Binding-site contacts:
Ligand atom C1P contacts residue HIS162 of chain 1.C at 2.8 Å.
Ligand atom P contacts residue ARG293 of chain 1.C at 3.5 Å.
Ligand atom C1 contacts residue ARG293 of chain 1.C at 3.6 Å.
Ligand atom O3P contacts residue PHE456 of chain 1.C at 4.0 Å.
Ligand atom O2P contacts residue THR295 of chain 1.C at 4.1 Å.
Ligand atom O1 contacts residue THR295 of chain 1.C at 2.9 Å (h-bond).
Ligand atom P contacts residue ARG450 of chain 1.C at 3.4 Å.
Ligand atom O3P contacts residue CYS294 of chain 1.C at 3.8 Å.
Ligand atom O2 contacts residue ARG293 of chain 1.C at 4.0 Å.
Ligand atom C1P contacts residue ARG293 of chain 1.C at 2.8 Å.
Ligand atom C1 contacts residue THR295 of chain 1.C at 4.0 Å.
Ligand atom O1P contacts residue HIS162 of chain 1.C at 3.8 Å.
Ligand atom C1 contacts residue HIS162 of chain 1.C at 3.5 Å.
Ligand atom C1P contacts residue THR295 of chain 1.C at 4.3 Å.
Ligand atom O2P contacts residue ARG111 of chain 1.C at 3.4 Å (salt-bridge).
Ligand atom O3P contacts residue THR295 of chain 1.C at 4.4 Å.
Ligand atom O2P contacts residue ARG293 of chain 1.C at 2.5 Å (salt-bridge).
Ligand atom C1P contacts residue ARG111 of chain 1.C at 3.7 Å.
Ligand atom O2P contacts residue ARG450 of chain 1.C at 3.3 Å (salt-bridge).
Ligand atom O3P contacts residue ARG450 of chain 1.C at 3.3 Å (salt-bridge).
Ligand atom O2 contacts residue CYS294 of chain 1.C at 3.3 Å (h-bond).
Ligand atom O1 contacts residue CYS294 of chain 1.C at 2.9 Å (h-bond).
Ligand atom O2 contacts residue ASN161 of chain 1.C at 3.3 Å (h-bond).
Ligand atom O2P contacts residue GLY448 of chain 1.C at 4.1 Å.
Ligand atom C1 contacts residue CYS294 of chain 1.C at 3.5 Å (hydrophobic).
Ligand atom P contacts residue ARG111 of chain 1.C at 3.2 Å.
Ligand atom O1 contacts residue ARG293 of chain 1.C at 3.7 Å.
Ligand atom O1P contacts residue ARG111 of chain 1.C at 2.5 Å (salt-bridge).
Ligand atom C1 contacts residue NAD1 of chain 1.M at 4.2 Å.
Ligand atom C1 contacts residue ASN161 of chain 1.C at 4.3 Å.
Ligand atom P contacts residue HIS162 of chain 1.C at 4.0 Å.
Ligand atom O3P contacts residue NAD1 of chain 1.M at 4.4 Å.
Ligand atom O2 contacts residue NAD1 of chain 1.M at 3.1 Å.
Ligand atom O1P contacts residue ARG450 of chain 1.C at 3.1 Å (salt-bridge).
Ligand atom O1 contacts residue NAD1 of chain 1.M at 4.3 Å.
Ligand atom O2 contacts residue HIS162 of chain 1.C at 3.4 Å (h-bond).
Ligand atom O1P contacts residue ASN165 of chain 1.C at 4.0 Å.

Sequence of chain 1.C:
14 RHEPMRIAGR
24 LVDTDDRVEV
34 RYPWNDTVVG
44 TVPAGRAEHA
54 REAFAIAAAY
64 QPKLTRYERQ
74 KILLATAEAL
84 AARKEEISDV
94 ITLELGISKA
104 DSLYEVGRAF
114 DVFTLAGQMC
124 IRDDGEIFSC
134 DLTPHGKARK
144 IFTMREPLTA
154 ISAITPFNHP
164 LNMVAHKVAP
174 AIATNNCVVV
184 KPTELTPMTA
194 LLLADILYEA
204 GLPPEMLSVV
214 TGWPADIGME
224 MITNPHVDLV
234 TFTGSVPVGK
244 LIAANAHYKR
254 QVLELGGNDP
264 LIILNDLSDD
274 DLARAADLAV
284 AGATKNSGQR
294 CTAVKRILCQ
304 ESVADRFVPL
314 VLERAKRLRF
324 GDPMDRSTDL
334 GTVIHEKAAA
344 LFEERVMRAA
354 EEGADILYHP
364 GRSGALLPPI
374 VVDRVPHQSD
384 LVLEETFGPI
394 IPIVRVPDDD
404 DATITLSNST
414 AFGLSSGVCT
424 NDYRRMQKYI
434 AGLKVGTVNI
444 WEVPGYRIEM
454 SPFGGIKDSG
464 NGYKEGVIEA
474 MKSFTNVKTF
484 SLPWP

A protein and the small-molecule ligand that binds it are described below.
Small molecule (SMILES): O=C(O)CP(=O)(O)O